A small-molecule ligand and the protein it binds are described below.
Small molecule (SMILES): CC(=O)N[C@H]1[C@H](O[C@H]2[C@H](O)[C@@H](NC(C)=O)CO[C@@H]2CO)O[C@H](CO)[C@@H](O)[C@@H]1O

Sequence of chain 12.C:
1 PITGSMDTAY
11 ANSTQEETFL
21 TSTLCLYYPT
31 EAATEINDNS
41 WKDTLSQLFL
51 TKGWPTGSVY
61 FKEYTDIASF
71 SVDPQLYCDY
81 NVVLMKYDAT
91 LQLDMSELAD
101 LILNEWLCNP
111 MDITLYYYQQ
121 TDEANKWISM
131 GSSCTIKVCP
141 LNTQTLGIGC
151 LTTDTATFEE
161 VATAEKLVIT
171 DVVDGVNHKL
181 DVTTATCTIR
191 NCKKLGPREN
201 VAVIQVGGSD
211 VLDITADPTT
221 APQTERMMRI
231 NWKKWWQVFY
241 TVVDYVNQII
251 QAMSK

Binding-site contacts:
Ligand atom C1 contacts residue ASN12 of chain 12.C at 2.2 Å.
Ligand atom C7 contacts residue ASN12 of chain 12.C at 3.9 Å.
Ligand atom N2 contacts residue ASN12 of chain 12.C at 3.8 Å.
Ligand atom O7 contacts residue ASN12 of chain 12.C at 3.7 Å.
Ligand atom C5 contacts residue ASN12 of chain 12.C at 4.1 Å.
Ligand atom C2 contacts residue ASN12 of chain 12.C at 3.2 Å.
Ligand atom O5 contacts residue ASN12 of chain 12.C at 2.7 Å (h-bond).